A small-molecule ligand and the protein it binds are described below.
Small molecule (SMILES): CC(=O)N[C@@H]1[C@@H](O)[C@H](O)[C@@H](CO)O[C@H]1O

Sequence of chain 1.H:
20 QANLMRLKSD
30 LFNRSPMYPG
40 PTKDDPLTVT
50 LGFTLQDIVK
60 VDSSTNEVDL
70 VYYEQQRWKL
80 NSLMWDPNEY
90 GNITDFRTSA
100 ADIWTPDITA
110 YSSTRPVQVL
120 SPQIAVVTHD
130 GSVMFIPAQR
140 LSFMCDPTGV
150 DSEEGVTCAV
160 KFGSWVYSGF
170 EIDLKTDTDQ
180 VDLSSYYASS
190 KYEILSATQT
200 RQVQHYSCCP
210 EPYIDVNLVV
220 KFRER

Binding-site contacts:
Ligand atom C5 contacts residue ASN91 of chain 1.H at 3.8 Å.
Ligand atom N2 contacts residue ASN91 of chain 1.H at 2.9 Å (h-bond).
Ligand atom O5 contacts residue ASN91 of chain 1.H at 2.4 Å (h-bond).
Ligand atom C8 contacts residue ASN91 of chain 1.H at 3.3 Å.
Ligand atom C1 contacts residue ASN91 of chain 1.H at 1.5 Å.
Ligand atom C7 contacts residue ASN91 of chain 1.H at 3.2 Å.
Ligand atom O7 contacts residue GLY90 of chain 1.H at 3.9 Å.
Ligand atom C7 contacts residue GLY90 of chain 1.H at 4.2 Å.
Ligand atom C3 contacts residue ASN91 of chain 1.H at 3.8 Å.
Ligand atom C2 contacts residue ASN91 of chain 1.H at 2.5 Å.
Ligand atom C4 contacts residue ASN91 of chain 1.H at 4.3 Å.
Ligand atom C8 contacts residue GLY90 of chain 1.H at 4.4 Å.
Ligand atom O7 contacts residue ASN91 of chain 1.H at 4.2 Å.